This protein binds this small molecule.
Small molecule (SMILES): CCc1nc(N)nc(N)c1C#CCc1cc(-c2ccc(C(=O)O)cc2)ccc1OC

Binding-site contacts:
Ligand atom NAI contacts residue NAP1 of chain 1.B at 3.3 Å (h-bond).
Ligand atom N1 contacts residue ASP27 of chain 1.A at 2.7 Å (salt-bridge).
Ligand atom N3 contacts residue LEU5 of chain 1.A at 3.6 Å.
Ligand atom N1 contacts residue ALA7 of chain 1.A at 3.7 Å.
Ligand atom NAF contacts residue ALA7 of chain 1.A at 3.6 Å (h-bond).
Ligand atom NAI contacts residue PHE92 of chain 1.A at 3.0 Å.
Ligand atom NAI contacts residue TYR98 of chain 1.A at 3.4 Å (h-bond).
Ligand atom CAQ contacts residue NAP1 of chain 1.B at 3.1 Å.
Ligand atom CAM contacts residue NAP1 of chain 1.B at 3.5 Å.
Ligand atom N3 contacts residue NAP1 of chain 1.B at 3.3 Å (h-bond).
Ligand atom CAL contacts residue PHE92 of chain 1.A at 3.3 Å (hydrophobic).
Ligand atom C6 contacts residue NAP1 of chain 1.B at 3.6 Å.
Ligand atom N3 contacts residue VAL6 of chain 1.A at 3.3 Å.
Ligand atom NAF contacts residue VAL31 of chain 1.A at 3.5 Å.
Ligand atom CAQ contacts residue GLN19 of chain 1.A at 3.6 Å.
Ligand atom NAF contacts residue THR111 of chain 1.A at 3.6 Å.
Ligand atom CAB contacts residue LEU20 of chain 1.A at 3.5 Å (hydrophobic).
Ligand atom N3 contacts residue VAL31 of chain 1.A at 3.7 Å.
Ligand atom C5 contacts residue PHE92 of chain 1.A at 3.6 Å (hydrophobic).
Ligand atom CAA contacts residue LEU28 of chain 1.A at 3.3 Å (hydrophobic).
Ligand atom CAK contacts residue PHE92 of chain 1.A at 3.2 Å (hydrophobic).
Ligand atom CAK contacts residue NAP1 of chain 1.B at 3.2 Å.
Ligand atom N3 contacts residue ALA7 of chain 1.A at 3.6 Å.
Ligand atom C5 contacts residue NAP1 of chain 1.B at 3.1 Å.
Ligand atom CAX contacts residue LEU28 of chain 1.A at 3.7 Å (hydrophobic).
Ligand atom C2 contacts residue ASP27 of chain 1.A at 3.4 Å.
Ligand atom CAL contacts residue NAP1 of chain 1.B at 3.2 Å.
Ligand atom C2 contacts residue VAL6 of chain 1.A at 3.6 Å (hydrophobic).
Ligand atom NAI contacts residue LEU5 of chain 1.A at 3.0 Å (h-bond).
Ligand atom C2 contacts residue VAL31 of chain 1.A at 3.2 Å (hydrophobic).
Ligand atom CAM contacts residue PHE92 of chain 1.A at 3.6 Å (hydrophobic).
Ligand atom C4 contacts residue PHE92 of chain 1.A at 3.4 Å (hydrophobic).
Ligand atom CAQ contacts residue ASN18 of chain 1.A at 3.4 Å.
Ligand atom C4 contacts residue NAP1 of chain 1.B at 3.0 Å.
Ligand atom NAF contacts residue VAL6 of chain 1.A at 3.4 Å (h-bond).
Ligand atom C2 contacts residue ALA7 of chain 1.A at 3.5 Å (hydrophobic).
Ligand atom OAP contacts residue NAP1 of chain 1.B at 3.5 Å (h-bond).
Ligand atom NAF contacts residue ASP27 of chain 1.A at 3.1 Å (salt-bridge).
Ligand atom C4 contacts residue LEU5 of chain 1.A at 3.7 Å (hydrophobic).
Ligand atom N1 contacts residue VAL31 of chain 1.A at 3.3 Å.

Sequence of chain 1.A:
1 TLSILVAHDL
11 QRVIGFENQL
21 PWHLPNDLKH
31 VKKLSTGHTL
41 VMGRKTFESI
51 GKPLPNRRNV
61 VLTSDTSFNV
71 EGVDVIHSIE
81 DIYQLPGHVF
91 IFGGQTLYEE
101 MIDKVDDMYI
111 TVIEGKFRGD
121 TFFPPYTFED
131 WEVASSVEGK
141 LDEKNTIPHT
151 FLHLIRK